The protein below binds the small molecule below.
Small molecule (SMILES): Cc1cn([C@H]2C[C@H](OP(=O)(O)O)[C@@H](COP(=O)(O)O)O2)c(=O)[nH]c1=O

Sequence of chain 1.A:
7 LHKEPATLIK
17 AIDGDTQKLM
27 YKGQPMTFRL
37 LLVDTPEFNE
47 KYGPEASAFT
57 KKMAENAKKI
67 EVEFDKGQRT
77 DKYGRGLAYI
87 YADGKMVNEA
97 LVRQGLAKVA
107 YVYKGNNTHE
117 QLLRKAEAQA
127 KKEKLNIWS

Binding-site contacts:
Ligand atom C5' contacts residue TYR107 of chain 1.A at 3.6 Å (hydrophobic).
Ligand atom P2 contacts residue ARG35 of chain 1.A at 3.6 Å.
Ligand atom O5P contacts residue ASP40 of chain 1.A at 3.3 Å (salt-bridge).
Ligand atom O4 contacts residue LEU37 of chain 1.A at 3.9 Å.
Ligand atom C5M contacts residue TYR107 of chain 1.A at 3.7 Å (hydrophobic).
Ligand atom C2 contacts residue TYR109 of chain 1.A at 3.8 Å (hydrophobic).
Ligand atom N3 contacts residue LEU83 of chain 1.A at 3.8 Å.
Ligand atom O4P contacts residue ARG35 of chain 1.A at 2.9 Å (salt-bridge).
Ligand atom O2 contacts residue TYR109 of chain 1.A at 4.0 Å.
Ligand atom C5M contacts residue ARG35 of chain 1.A at 3.8 Å.
Ligand atom C2' contacts residue TYR109 of chain 1.A at 3.5 Å (hydrophobic).
Ligand atom C1' contacts residue ARG81 of chain 1.A at 4.1 Å.
Ligand atom C5 contacts residue LEU83 of chain 1.A at 4.0 Å (hydrophobic).
Ligand atom C3' contacts residue TYR107 of chain 1.A at 3.8 Å (hydrophobic).
Ligand atom O5P contacts residue CA1 of chain 1.C at 3.2 Å.
Ligand atom O3' contacts residue LYS78 of chain 1.A at 3.5 Å (salt-bridge).
Ligand atom O4' contacts residue ARG81 of chain 1.A at 3.1 Å (salt-bridge).
Ligand atom O1P contacts residue LYS78 of chain 1.A at 2.7 Å (salt-bridge).
Ligand atom O5' contacts residue ARG81 of chain 1.A at 3.0 Å (salt-bridge).
Ligand atom O2 contacts residue ASP77 of chain 1.A at 3.8 Å.
Ligand atom O4 contacts residue TYR109 of chain 1.A at 3.9 Å.
Ligand atom C6 contacts residue ARG81 of chain 1.A at 4.0 Å.
Ligand atom C2' contacts residue TYR107 of chain 1.A at 3.7 Å (hydrophobic).
Ligand atom C5 contacts residue TYR107 of chain 1.A at 4.0 Å (hydrophobic).
Ligand atom P2 contacts residue ARG81 of chain 1.A at 4.0 Å.
Ligand atom C2 contacts residue ASP77 of chain 1.A at 4.0 Å.
Ligand atom C5' contacts residue ARG81 of chain 1.A at 4.1 Å.
Ligand atom C4' contacts residue ARG81 of chain 1.A at 3.9 Å.
Ligand atom O4 contacts residue LEU83 of chain 1.A at 3.7 Å.
Ligand atom O5P contacts residue ARG35 of chain 1.A at 2.9 Å (salt-bridge).
Ligand atom C4 contacts residue LEU83 of chain 1.A at 3.7 Å (hydrophobic).
Ligand atom P1 contacts residue TYR79 of chain 1.A at 3.6 Å.
Ligand atom C5M contacts residue LEU36 of chain 1.A at 3.9 Å (hydrophobic).
Ligand atom O2P contacts residue TYR79 of chain 1.A at 2.6 Å (h-bond).
Ligand atom P1 contacts residue LYS78 of chain 1.A at 3.7 Å.
Ligand atom O5' contacts residue ARG35 of chain 1.A at 3.6 Å.
Ligand atom C4 contacts residue TYR109 of chain 1.A at 3.7 Å (hydrophobic).
Ligand atom N3 contacts residue TYR109 of chain 1.A at 3.4 Å.
Ligand atom O4P contacts residue ARG81 of chain 1.A at 2.8 Å (salt-bridge).
Ligand atom O1P contacts residue TYR79 of chain 1.A at 3.5 Å (h-bond).